Binding-site contacts:
Ligand atom O1 contacts residue SSH1 of chain 1.C at 1.3 Å (h-bond).
Ligand atom O1 contacts residue THR157 of chain 1.A at 4.5 Å.
Ligand atom C3 contacts residue ASN245 of chain 1.A at 4.3 Å.
Ligand atom C1 contacts residue TYR132 of chain 1.A at 3.9 Å (hydrophobic).
Ligand atom C2 contacts residue THR44 of chain 1.A at 4.2 Å.
Ligand atom O2 contacts residue TYR132 of chain 1.A at 4.1 Å.
Ligand atom O3 contacts residue PHE198 of chain 1.A at 3.5 Å.
Ligand atom C1 contacts residue SSH1 of chain 1.C at 1.4 Å.
Ligand atom O2 contacts residue SSH1 of chain 1.C at 2.4 Å (h-bond).
Ligand atom C3 contacts residue THR44 of chain 1.A at 3.4 Å.
Ligand atom O1 contacts residue PHE198 of chain 1.A at 4.0 Å.
Ligand atom O2 contacts residue LEU242 of chain 1.A at 4.4 Å.
Ligand atom C2 contacts residue THR43 of chain 1.A at 4.3 Å.
Ligand atom O1 contacts residue TYR132 of chain 1.A at 3.3 Å (h-bond).
Ligand atom C3 contacts residue SSH1 of chain 1.C at 1.6 Å.
Ligand atom O3 contacts residue ASN245 of chain 1.A at 3.7 Å.
Ligand atom O3 contacts residue LEU242 of chain 1.A at 4.0 Å.
Ligand atom O3 contacts residue SSH1 of chain 1.C at 2.9 Å (h-bond).
Ligand atom C3 contacts residue LEU242 of chain 1.A at 3.8 Å (hydrophobic).
Ligand atom C2 contacts residue SSH1 of chain 1.C at 1.1 Å.
Ligand atom C2 contacts residue TYR132 of chain 1.A at 4.3 Å (hydrophobic).
Ligand atom C2 contacts residue LEU242 of chain 1.A at 4.2 Å (hydrophobic).
Ligand atom C1 contacts residue PHE198 of chain 1.A at 3.7 Å (hydrophobic).
Ligand atom O3 contacts residue SER241 of chain 1.A at 3.6 Å.
Ligand atom C2 contacts residue PHE198 of chain 1.A at 4.4 Å (hydrophobic).
Ligand atom C3 contacts residue PHE198 of chain 1.A at 3.6 Å (hydrophobic).

The small molecule below binds the protein below.
Small molecule (SMILES): O=C[C@@H](O)CO

Sequence of chain 1.A:
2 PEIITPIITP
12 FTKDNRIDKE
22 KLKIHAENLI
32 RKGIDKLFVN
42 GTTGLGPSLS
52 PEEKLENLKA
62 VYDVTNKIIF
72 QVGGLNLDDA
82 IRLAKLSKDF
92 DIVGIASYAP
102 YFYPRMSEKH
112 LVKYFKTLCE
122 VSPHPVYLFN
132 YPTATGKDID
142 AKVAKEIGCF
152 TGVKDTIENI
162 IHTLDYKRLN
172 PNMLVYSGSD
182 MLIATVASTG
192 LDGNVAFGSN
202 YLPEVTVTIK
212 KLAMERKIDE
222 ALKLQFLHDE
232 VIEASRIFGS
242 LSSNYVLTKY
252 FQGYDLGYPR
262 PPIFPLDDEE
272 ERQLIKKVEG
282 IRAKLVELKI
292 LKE